Sequence of chain 8.A:
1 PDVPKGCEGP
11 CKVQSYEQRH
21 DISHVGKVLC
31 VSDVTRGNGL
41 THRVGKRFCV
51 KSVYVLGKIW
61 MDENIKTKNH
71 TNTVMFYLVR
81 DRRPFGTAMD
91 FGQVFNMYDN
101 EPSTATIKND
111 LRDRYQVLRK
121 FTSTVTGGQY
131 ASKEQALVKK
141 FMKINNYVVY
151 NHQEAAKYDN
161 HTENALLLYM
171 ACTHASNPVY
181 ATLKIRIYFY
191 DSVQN

Binding-site contacts:
Ligand atom O3' contacts residue ARG47 of chain 7.C at 3.2 Å (salt-bridge).
Ligand atom P contacts residue ASP113 of chain 7.A at 3.5 Å.
Ligand atom OP1 contacts residue ARG82 of chain 7.A at 3.2 Å (salt-bridge).
Ligand atom OP2 contacts residue TYR54 of chain 8.A at 2.8 Å (h-bond).
Ligand atom OP1 contacts residue VAL117 of chain 7.A at 3.5 Å.
Ligand atom OP2 contacts residue ASN195 of chain 7.C at 3.1 Å (h-bond).
Ligand atom O3' contacts residue TYR188 of chain 8.A at 2.8 Å (h-bond).
Ligand atom O3' contacts residue ASN195 of chain 7.C at 3.1 Å (h-bond).
Ligand atom C2 contacts residue PHE141 of chain 8.A at 3.6 Å (hydrophobic).
Ligand atom O4' contacts residue GLN116 of chain 7.A at 3.4 Å.
Ligand atom C5' contacts residue ARG112 of chain 7.A at 3.3 Å.
Ligand atom OP2 contacts residue ARG112 of chain 7.A at 3.1 Å (salt-bridge).
Ligand atom C5 contacts residue PHE141 of chain 8.A at 3.4 Å (hydrophobic).
Ligand atom OP1 contacts residue ASP113 of chain 7.A at 2.7 Å (salt-bridge).
Ligand atom C2' contacts residue TYR188 of chain 8.A at 3.0 Å (hydrophobic).
Ligand atom OP1 contacts residue ARG119 of chain 7.A at 3.4 Å.
Ligand atom N3 contacts residue PHE141 of chain 8.A at 3.6 Å.
Ligand atom P contacts residue ARG47 of chain 7.C at 3.6 Å.
Ligand atom N4 contacts residue LYS51 of chain 8.A at 3.4 Å.
Ligand atom C3' contacts residue TYR188 of chain 8.A at 3.1 Å (hydrophobic).
Ligand atom C4 contacts residue PHE141 of chain 8.A at 3.4 Å (hydrophobic).
Ligand atom C4' contacts residue ARG80 of chain 7.A at 3.6 Å.
Ligand atom C2' contacts residue CYS11 of chain 8.A at 3.6 Å (hydrophobic).
Ligand atom O4' contacts residue ARG80 of chain 7.A at 3.4 Å (salt-bridge).
Ligand atom N7 contacts residue PHE141 of chain 8.A at 3.5 Å.
Ligand atom O2 contacts residue TYR188 of chain 8.A at 3.1 Å.
Ligand atom OP1 contacts residue ARG47 of chain 7.C at 3.3 Å (salt-bridge).
Ligand atom OP2 contacts residue TYR188 of chain 8.A at 3.1 Å (h-bond).
Ligand atom OP1 contacts residue LYS120 of chain 7.A at 3.2 Å (salt-bridge).
Ligand atom OP2 contacts residue LYS120 of chain 7.A at 2.7 Å (salt-bridge).
Ligand atom OP1 contacts residue ARG112 of chain 7.A at 3.5 Å.
Ligand atom OP2 contacts residue ARG186 of chain 8.A at 3.5 Å (salt-bridge).
Ligand atom OP2 contacts residue LYS46 of chain 7.C at 3.6 Å.
Ligand atom O3' contacts residue ARG82 of chain 7.A at 3.0 Å (salt-bridge).
Ligand atom O3' contacts residue ASP113 of chain 7.A at 3.3 Å (salt-bridge).
Ligand atom C2' contacts residue ASN195 of chain 7.C at 3.6 Å.
Ligand atom O3' contacts residue LEU118 of chain 7.A at 3.5 Å (h-bond).
Ligand atom C5' contacts residue ARG47 of chain 7.C at 3.5 Å.
Ligand atom P contacts residue TYR188 of chain 8.A at 3.5 Å.
Ligand atom C5 contacts residue ASP2 of chain 8.A at 3.6 Å.

Sequence of chain 7.C:
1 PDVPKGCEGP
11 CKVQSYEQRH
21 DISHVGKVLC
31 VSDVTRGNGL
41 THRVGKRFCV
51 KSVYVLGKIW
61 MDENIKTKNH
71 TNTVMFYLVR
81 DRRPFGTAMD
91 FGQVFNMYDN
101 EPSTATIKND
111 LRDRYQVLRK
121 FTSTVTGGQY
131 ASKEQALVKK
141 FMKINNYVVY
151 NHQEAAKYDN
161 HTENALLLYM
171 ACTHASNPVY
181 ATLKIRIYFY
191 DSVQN

The small molecule below binds the protein below.
Small molecule (SMILES): Nc1ccn([C@H]2C[C@H](O[P](=O)(O)OC[C@H]3O[C@@H](n4cnc5c(N)ncnc54)C[C@@H]3O[P](=O)(O)OC[C@H]3O[C@@H](n4cnc5c(N)ncnc54)C[C@@H]3O[P](=O)(O)OC[C@H]3O[C@@H](n4ccc(N)nc4=O)C[C@@H]3O[P](=O)(O)OC[C@H]3O[C@@H](n4ccc(N)nc4=O)C[C@@H]3O[P](=O)(O)OC[C@H]3O[C@@H](n4cnc5c(N)ncnc54)C[C@@H]3O[P](=O)(O)OC[C@H]3O[C@@H](n4ccc(N)nc4=O)C[C@@H]3O)[C@@H](COP(=O)=O)O2)c(=O)n1

Sequence of chain 7.A:
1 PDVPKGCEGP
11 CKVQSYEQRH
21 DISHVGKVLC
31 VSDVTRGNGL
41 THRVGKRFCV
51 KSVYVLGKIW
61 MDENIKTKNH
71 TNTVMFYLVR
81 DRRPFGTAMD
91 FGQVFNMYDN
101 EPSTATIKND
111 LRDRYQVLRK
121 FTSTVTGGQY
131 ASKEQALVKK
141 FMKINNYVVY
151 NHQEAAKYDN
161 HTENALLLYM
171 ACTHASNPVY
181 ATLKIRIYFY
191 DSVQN